Binding-site contacts:
Ligand atom C2 contacts residue ASN121 of chain 1.H at 2.4 Å.
Ligand atom C2 contacts residue ASP156 of chain 1.H at 3.8 Å.
Ligand atom O5 contacts residue GLY155 of chain 1.H at 4.3 Å.
Ligand atom O7 contacts residue ASP156 of chain 1.H at 3.8 Å.
Ligand atom C3 contacts residue ASP156 of chain 1.H at 4.4 Å.
Ligand atom C5 contacts residue ASN121 of chain 1.H at 3.6 Å.
Ligand atom C7 contacts residue TYR120 of chain 1.H at 4.1 Å (hydrophobic).
Ligand atom C4 contacts residue ASP156 of chain 1.H at 3.9 Å.
Ligand atom O3 contacts residue ASP156 of chain 1.H at 4.4 Å.
Ligand atom C3 contacts residue ASN121 of chain 1.H at 3.8 Å.
Ligand atom C6 contacts residue ASP156 of chain 1.H at 4.0 Å.
Ligand atom C1 contacts residue ASN121 of chain 1.H at 1.4 Å.
Ligand atom C8 contacts residue TYR120 of chain 1.H at 3.2 Å (hydrophobic).
Ligand atom C6 contacts residue GLY155 of chain 1.H at 3.7 Å.
Ligand atom O5 contacts residue ASP156 of chain 1.H at 4.0 Å.
Ligand atom O6 contacts residue GLY155 of chain 1.H at 4.2 Å.
Ligand atom C1 contacts residue GLY155 of chain 1.H at 3.8 Å.
Ligand atom O7 contacts residue ASN121 of chain 1.H at 3.6 Å (h-bond).
Ligand atom C7 contacts residue ASN121 of chain 1.H at 3.4 Å.
Ligand atom C1 contacts residue ASP156 of chain 1.H at 4.3 Å.
Ligand atom O7 contacts residue TYR120 of chain 1.H at 4.0 Å.
Ligand atom C4 contacts residue ASN121 of chain 1.H at 4.2 Å.
Ligand atom O5 contacts residue ASN121 of chain 1.H at 2.3 Å (h-bond).
Ligand atom N2 contacts residue ASN121 of chain 1.H at 2.9 Å (h-bond).
Ligand atom C5 contacts residue ASP156 of chain 1.H at 4.4 Å.

The small molecule below binds the protein below.
Small molecule (SMILES): CC(=O)N[C@H]1CO[C@H](CO[C@@H]2O[C@@H](C)[C@@H](O)[C@@H](O)[C@@H]2O)[C@@H](O)[C@@H]1O

Sequence of chain 1.H:
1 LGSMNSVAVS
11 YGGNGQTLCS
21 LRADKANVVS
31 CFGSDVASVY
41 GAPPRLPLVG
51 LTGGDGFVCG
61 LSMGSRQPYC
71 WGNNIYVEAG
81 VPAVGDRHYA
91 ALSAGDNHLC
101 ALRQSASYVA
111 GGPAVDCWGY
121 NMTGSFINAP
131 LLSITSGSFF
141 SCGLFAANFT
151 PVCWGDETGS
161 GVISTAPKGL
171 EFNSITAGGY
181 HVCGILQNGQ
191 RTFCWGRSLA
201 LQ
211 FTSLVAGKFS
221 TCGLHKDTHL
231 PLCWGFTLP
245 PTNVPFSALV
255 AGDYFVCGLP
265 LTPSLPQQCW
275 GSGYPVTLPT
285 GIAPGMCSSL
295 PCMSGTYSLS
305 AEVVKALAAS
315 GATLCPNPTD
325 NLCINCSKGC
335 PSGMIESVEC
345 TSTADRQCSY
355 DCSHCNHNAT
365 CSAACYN